Binding-site contacts:
Ligand atom O29 contacts residue HIS67 of chain 1.C at 3.1 Å (h-bond).
Ligand atom C4 contacts residue LYS137 of chain 1.C at 4.0 Å.
Ligand atom O24 contacts residue VAL87 of chain 1.C at 3.8 Å.
Ligand atom O13 contacts residue VAL36 of chain 1.C at 4.1 Å.
Ligand atom C3 contacts residue LYS137 of chain 1.C at 4.0 Å.
Ligand atom O23 contacts residue GLU58 of chain 1.C at 2.3 Å (salt-bridge).
Ligand atom C16 contacts residue ALA88 of chain 1.C at 4.0 Å (hydrophobic).
Ligand atom C11 contacts residue ILE65 of chain 1.C at 3.5 Å (hydrophobic).
Ligand atom O29 contacts residue TYR81 of chain 1.C at 3.9 Å.
Ligand atom C1 contacts residue LEU54 of chain 1.C at 3.9 Å (hydrophobic).
Ligand atom C19 contacts residue GLU58 of chain 1.C at 3.6 Å.
Ligand atom O12 contacts residue ILE65 of chain 1.C at 3.1 Å.
Ligand atom O23 contacts residue VAL87 of chain 1.C at 3.3 Å.
Ligand atom C11 contacts residue LYS137 of chain 1.C at 3.8 Å.
Ligand atom C16 contacts residue GLU130 of chain 1.C at 3.4 Å.
Ligand atom O30 contacts residue LEU141 of chain 1.C at 4.1 Å.
Ligand atom C5 contacts residue ILE65 of chain 1.C at 3.8 Å (hydrophobic).
Ligand atom O12 contacts residue ALA88 of chain 1.C at 4.2 Å.
Ligand atom C9 contacts residue ILE56 of chain 1.C at 3.8 Å (hydrophobic).
Ligand atom C18 contacts residue VAL87 of chain 1.C at 3.8 Å (hydrophobic).
Ligand atom O13 contacts residue ILE56 of chain 1.C at 3.3 Å.
Ligand atom C1 contacts residue LEU141 of chain 1.C at 4.2 Å (hydrophobic).
Ligand atom C6 contacts residue HIS67 of chain 1.C at 4.0 Å.
Ligand atom O12 contacts residue LYS137 of chain 1.C at 4.1 Å.
Ligand atom C17 contacts residue GLU130 of chain 1.C at 3.8 Å.
Ligand atom C9 contacts residue LYS137 of chain 1.C at 3.8 Å.
Ligand atom O13 contacts residue LYS137 of chain 1.C at 3.9 Å.
Ligand atom C10 contacts residue LYS137 of chain 1.C at 3.5 Å.
Ligand atom C10 contacts residue ILE65 of chain 1.C at 4.2 Å (hydrophobic).
Ligand atom C15 contacts residue ALA88 of chain 1.C at 3.9 Å (hydrophobic).
Ligand atom C19 contacts residue VAL87 of chain 1.C at 3.8 Å (hydrophobic).
Ligand atom O24 contacts residue GLU130 of chain 1.C at 3.1 Å (salt-bridge).
Ligand atom C17 contacts residue VAL87 of chain 1.C at 4.0 Å (hydrophobic).
Ligand atom C18 contacts residue GLU58 of chain 1.C at 3.4 Å.
Ligand atom O27 contacts residue LYS137 of chain 1.C at 3.3 Å.
Ligand atom O30 contacts residue VAL36 of chain 1.C at 3.5 Å.
Ligand atom C14 contacts residue ILE65 of chain 1.C at 4.1 Å (hydrophobic).
Ligand atom C3 contacts residue ILE65 of chain 1.C at 4.0 Å (hydrophobic).
Ligand atom O27 contacts residue GLU58 of chain 1.C at 3.3 Å (salt-bridge).
Ligand atom C4 contacts residue ILE65 of chain 1.C at 3.4 Å (hydrophobic).

A small-molecule ligand and the protein it binds are described below.
Small molecule (SMILES): O=c1c(O)c(-c2ccc(O)c(O)c2)oc2cc(O)cc(O)c12

Sequence of chain 1.C:
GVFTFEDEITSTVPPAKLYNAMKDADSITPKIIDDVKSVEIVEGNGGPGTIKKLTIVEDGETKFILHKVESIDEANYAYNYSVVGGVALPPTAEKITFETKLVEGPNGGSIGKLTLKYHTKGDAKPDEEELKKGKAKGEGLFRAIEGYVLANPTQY